A small-molecule ligand and the protein it binds are described below.
Small molecule (SMILES): CC(=O)N[C@H]1[C@H](O[C@H]2[C@H](O)[C@@H](NC(C)=O)CO[C@@H]2CO)O[C@H](CO)[C@@H](O)[C@@H]1O

Binding-site contacts:
Ligand atom C4 contacts residue NAG1 of chain 1.AB at 4.3 Å.
Ligand atom C1 contacts residue NAG1 of chain 1.AB at 4.5 Å.
Ligand atom C3 contacts residue NAG1 of chain 1.AB at 3.9 Å.
Ligand atom O5 contacts residue NAG1 of chain 1.AB at 4.1 Å.
Ligand atom C7 contacts residue ASN387 of chain 1.F at 3.2 Å.
Ligand atom C2 contacts residue ASN387 of chain 1.F at 2.5 Å.
Ligand atom C8 contacts residue THR373 of chain 1.F at 3.8 Å.
Ligand atom N2 contacts residue ASN387 of chain 1.F at 3.0 Å (h-bond).
Ligand atom C8 contacts residue NAG1 of chain 1.AB at 3.5 Å.
Ligand atom O3 contacts residue NAG1 of chain 1.AB at 4.0 Å.
Ligand atom O7 contacts residue NAG1 of chain 1.AB at 3.6 Å.
Ligand atom O7 contacts residue ASN387 of chain 1.F at 3.0 Å (h-bond).
Ligand atom C1 contacts residue ASN387 of chain 1.F at 1.5 Å.
Ligand atom C1 contacts residue SER389 of chain 1.F at 3.9 Å.
Ligand atom C3 contacts residue ASN387 of chain 1.F at 3.9 Å.
Ligand atom C2 contacts residue NAG1 of chain 1.AB at 4.0 Å.
Ligand atom N2 contacts residue NAG1 of chain 1.AB at 3.0 Å (h-bond).
Ligand atom C5 contacts residue SER389 of chain 1.F at 4.4 Å.
Ligand atom C6 contacts residue NAG1 of chain 1.AB at 4.4 Å.
Ligand atom C7 contacts residue NAG1 of chain 1.AB at 3.7 Å.
Ligand atom C4 contacts residue ASN387 of chain 1.F at 4.4 Å.
Ligand atom C5 contacts residue ASN387 of chain 1.F at 3.8 Å.
Ligand atom C8 contacts residue ASN387 of chain 1.F at 4.4 Å.
Ligand atom O4 contacts residue NAG1 of chain 1.AB at 4.1 Å.
Ligand atom O6 contacts residue SER389 of chain 1.F at 4.4 Å.
Ligand atom C8 contacts residue THR374 of chain 1.F at 3.8 Å.
Ligand atom O5 contacts residue SER389 of chain 1.F at 4.0 Å.
Ligand atom O5 contacts residue ASN387 of chain 1.F at 2.4 Å (h-bond).

Sequence of chain 1.F:
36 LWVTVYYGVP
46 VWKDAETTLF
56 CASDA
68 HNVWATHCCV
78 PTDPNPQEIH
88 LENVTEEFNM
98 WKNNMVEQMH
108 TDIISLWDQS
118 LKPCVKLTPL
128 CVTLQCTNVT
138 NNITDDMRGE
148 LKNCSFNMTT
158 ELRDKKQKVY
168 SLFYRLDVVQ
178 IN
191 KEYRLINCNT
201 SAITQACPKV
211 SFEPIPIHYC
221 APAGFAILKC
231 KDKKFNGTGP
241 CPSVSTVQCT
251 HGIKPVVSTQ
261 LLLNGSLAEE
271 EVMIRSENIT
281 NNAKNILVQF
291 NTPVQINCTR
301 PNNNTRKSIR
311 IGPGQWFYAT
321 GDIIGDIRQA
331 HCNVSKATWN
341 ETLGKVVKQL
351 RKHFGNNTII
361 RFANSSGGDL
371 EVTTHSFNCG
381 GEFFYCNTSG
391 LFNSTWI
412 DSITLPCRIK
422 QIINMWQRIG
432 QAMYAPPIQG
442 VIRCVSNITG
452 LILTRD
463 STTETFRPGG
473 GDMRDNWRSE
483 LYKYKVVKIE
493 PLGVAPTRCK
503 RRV